Sequence of chain 1.A:
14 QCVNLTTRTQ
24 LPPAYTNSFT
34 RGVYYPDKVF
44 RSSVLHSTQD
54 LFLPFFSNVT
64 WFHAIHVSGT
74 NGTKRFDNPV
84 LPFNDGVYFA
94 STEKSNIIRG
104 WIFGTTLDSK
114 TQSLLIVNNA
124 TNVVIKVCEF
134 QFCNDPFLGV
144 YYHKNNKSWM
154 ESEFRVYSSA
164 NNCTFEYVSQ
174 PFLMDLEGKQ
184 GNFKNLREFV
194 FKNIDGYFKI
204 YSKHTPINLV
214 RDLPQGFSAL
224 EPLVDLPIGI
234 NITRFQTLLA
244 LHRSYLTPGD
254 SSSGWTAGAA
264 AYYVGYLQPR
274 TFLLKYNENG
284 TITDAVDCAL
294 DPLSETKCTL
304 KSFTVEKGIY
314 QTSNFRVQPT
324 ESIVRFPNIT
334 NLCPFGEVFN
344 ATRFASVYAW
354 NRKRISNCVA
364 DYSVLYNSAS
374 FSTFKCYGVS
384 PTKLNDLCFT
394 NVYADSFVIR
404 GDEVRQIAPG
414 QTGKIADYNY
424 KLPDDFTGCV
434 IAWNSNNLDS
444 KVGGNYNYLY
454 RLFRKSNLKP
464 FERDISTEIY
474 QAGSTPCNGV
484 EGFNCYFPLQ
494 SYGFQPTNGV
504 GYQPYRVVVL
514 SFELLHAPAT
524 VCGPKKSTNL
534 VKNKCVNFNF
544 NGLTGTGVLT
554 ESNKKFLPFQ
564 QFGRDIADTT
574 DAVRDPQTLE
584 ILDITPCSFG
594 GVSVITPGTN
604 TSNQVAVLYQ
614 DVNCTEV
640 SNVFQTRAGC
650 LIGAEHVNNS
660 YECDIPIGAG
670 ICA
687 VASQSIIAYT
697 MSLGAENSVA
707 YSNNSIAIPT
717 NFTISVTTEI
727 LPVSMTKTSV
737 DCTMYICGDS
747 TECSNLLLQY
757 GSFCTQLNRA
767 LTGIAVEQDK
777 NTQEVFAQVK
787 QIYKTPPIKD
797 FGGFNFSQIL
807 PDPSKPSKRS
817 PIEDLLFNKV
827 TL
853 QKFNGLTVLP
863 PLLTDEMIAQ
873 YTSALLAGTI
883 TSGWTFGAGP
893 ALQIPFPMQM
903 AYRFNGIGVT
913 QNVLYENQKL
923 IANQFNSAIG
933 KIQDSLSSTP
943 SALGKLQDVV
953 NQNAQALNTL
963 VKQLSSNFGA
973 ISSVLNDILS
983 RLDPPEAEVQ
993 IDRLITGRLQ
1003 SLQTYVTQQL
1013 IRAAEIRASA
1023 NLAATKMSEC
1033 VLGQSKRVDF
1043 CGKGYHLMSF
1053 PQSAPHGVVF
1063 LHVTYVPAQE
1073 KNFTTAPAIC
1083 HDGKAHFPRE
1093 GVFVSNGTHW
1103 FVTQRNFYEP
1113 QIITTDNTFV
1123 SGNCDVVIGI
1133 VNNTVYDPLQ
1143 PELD

This protein binds this small molecule.
Small molecule (SMILES): CC(=O)N[C@H]1[C@H](O[C@H]2[C@H](O)[C@@H](NC(C)=O)CO[C@@H]2CO)O[C@H](CO)[C@@H](O)[C@@H]1O

Binding-site contacts:
Ligand atom C2 contacts residue GLN580 of chain 1.A at 4.3 Å.
Ligand atom C5 contacts residue ASN331 of chain 1.A at 3.5 Å.
Ligand atom O7 contacts residue ASN331 of chain 1.A at 4.2 Å.
Ligand atom C6 contacts residue ASN331 of chain 1.A at 4.3 Å.
Ligand atom N2 contacts residue ASN331 of chain 1.A at 3.5 Å (h-bond).
Ligand atom O3 contacts residue ASN331 of chain 1.A at 3.6 Å.
Ligand atom O5 contacts residue ASN331 of chain 1.A at 2.1 Å (h-bond).
Ligand atom C1 contacts residue GLN580 of chain 1.A at 4.3 Å.
Ligand atom O4 contacts residue GLN580 of chain 1.A at 4.4 Å.
Ligand atom C4 contacts residue ASN331 of chain 1.A at 4.1 Å.
Ligand atom C1 contacts residue ASN331 of chain 1.A at 1.4 Å.
Ligand atom C7 contacts residue GLN580 of chain 1.A at 3.5 Å.
Ligand atom C7 contacts residue ASN331 of chain 1.A at 4.2 Å.
Ligand atom C8 contacts residue GLN580 of chain 1.A at 3.1 Å.
Ligand atom C3 contacts residue ASN331 of chain 1.A at 3.5 Å.
Ligand atom N2 contacts residue GLN580 of chain 1.A at 3.2 Å (h-bond).
Ligand atom C2 contacts residue ASN331 of chain 1.A at 2.5 Å.
Ligand atom C8 contacts residue THR581 of chain 1.A at 3.8 Å.